A protein and the small-molecule ligand that binds it are described below.
Small molecule (SMILES): Nc1ccn([C@H]2C[C@H](O[P](=O)(O)OC[C@H]3O[C@@H](n4cnc5c(=O)nc(N)[nH]c54)C[C@@H]3O)[C@@H](COP(=O)=O)O2)c(=O)n1

Sequence of chain 1.A:
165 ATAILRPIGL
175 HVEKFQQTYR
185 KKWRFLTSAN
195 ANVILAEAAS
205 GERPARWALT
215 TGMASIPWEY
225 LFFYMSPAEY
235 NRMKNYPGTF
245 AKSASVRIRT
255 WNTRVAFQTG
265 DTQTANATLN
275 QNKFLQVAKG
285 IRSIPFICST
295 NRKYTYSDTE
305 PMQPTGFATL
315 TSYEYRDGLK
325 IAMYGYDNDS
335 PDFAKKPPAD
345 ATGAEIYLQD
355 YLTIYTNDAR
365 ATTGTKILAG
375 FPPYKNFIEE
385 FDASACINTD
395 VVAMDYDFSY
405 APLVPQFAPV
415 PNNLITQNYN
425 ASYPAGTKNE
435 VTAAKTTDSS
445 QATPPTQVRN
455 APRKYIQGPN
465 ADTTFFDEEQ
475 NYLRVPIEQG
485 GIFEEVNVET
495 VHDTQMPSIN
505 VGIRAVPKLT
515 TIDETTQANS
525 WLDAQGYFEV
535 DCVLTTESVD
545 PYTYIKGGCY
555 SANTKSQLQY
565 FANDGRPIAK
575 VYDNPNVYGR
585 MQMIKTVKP

Sequence of chain 58.A:
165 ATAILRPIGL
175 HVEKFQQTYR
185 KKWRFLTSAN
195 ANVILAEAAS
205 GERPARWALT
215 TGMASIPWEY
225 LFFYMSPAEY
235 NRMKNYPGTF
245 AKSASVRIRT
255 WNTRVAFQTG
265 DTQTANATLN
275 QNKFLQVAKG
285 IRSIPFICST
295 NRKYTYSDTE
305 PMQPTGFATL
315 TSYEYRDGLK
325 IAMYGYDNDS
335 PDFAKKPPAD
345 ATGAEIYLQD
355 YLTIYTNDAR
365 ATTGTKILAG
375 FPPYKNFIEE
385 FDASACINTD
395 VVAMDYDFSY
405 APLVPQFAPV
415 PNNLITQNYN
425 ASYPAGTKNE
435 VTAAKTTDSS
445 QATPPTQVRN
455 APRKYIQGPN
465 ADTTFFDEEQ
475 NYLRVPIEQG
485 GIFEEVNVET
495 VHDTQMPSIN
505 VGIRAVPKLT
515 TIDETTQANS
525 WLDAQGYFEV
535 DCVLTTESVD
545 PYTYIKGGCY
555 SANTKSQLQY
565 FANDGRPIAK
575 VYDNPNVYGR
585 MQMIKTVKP

Sequence of chain 56.A:
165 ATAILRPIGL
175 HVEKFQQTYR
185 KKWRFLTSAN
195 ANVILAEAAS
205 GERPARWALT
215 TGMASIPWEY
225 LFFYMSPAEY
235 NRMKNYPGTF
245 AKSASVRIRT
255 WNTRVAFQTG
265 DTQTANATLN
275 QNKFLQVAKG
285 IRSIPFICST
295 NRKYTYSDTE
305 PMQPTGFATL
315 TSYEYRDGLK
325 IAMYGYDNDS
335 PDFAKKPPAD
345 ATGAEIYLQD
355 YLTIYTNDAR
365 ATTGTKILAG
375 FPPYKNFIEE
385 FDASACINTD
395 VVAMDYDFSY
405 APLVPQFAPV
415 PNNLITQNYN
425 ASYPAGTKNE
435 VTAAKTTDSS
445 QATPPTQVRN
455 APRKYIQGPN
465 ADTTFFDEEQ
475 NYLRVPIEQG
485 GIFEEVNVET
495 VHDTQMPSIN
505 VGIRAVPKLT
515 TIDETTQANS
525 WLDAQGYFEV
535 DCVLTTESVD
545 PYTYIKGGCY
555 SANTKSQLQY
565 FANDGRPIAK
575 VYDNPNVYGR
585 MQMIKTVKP

Binding-site contacts:
Ligand atom N7 contacts residue ARG170 of chain 58.A at 3.8 Å.
Ligand atom OP1 contacts residue ARG251 of chain 1.A at 3.4 Å (salt-bridge).
Ligand atom C5' contacts residue ARG184 of chain 1.A at 3.4 Å.
Ligand atom C6 contacts residue LYS186 of chain 1.A at 3.7 Å.
Ligand atom C4 contacts residue ILE172 of chain 58.A at 3.5 Å (hydrophobic).
Ligand atom C2 contacts residue ARG170 of chain 58.A at 3.9 Å.
Ligand atom O2 contacts residue ARG184 of chain 1.A at 3.7 Å.
Ligand atom C2 contacts residue ILE172 of chain 58.A at 3.8 Å (hydrophobic).
Ligand atom N2 contacts residue ILE172 of chain 58.A at 3.6 Å.
Ligand atom O6 contacts residue ARG170 of chain 58.A at 0.9 Å (salt-bridge).
Ligand atom N4 contacts residue ASN380 of chain 56.A at 3.1 Å (h-bond).
Ligand atom N2 contacts residue DC1 of chain 56.C at 2.8 Å (h-bond).
Ligand atom O3' contacts residue ARG184 of chain 1.A at 3.1 Å (salt-bridge).
Ligand atom N3 contacts residue ILE172 of chain 58.A at 3.5 Å.
Ligand atom C2 contacts residue DC1 of chain 56.C at 3.5 Å.
Ligand atom C5' contacts residue ARG251 of chain 1.A at 3.8 Å.
Ligand atom O4' contacts residue ASP535 of chain 1.A at 3.7 Å.
Ligand atom C4' contacts residue ARG251 of chain 1.A at 3.8 Å.
Ligand atom N1 contacts residue PRO171 of chain 58.A at 3.8 Å.
Ligand atom O6 contacts residue DC1 of chain 56.C at 2.9 Å (h-bond).
Ligand atom N4 contacts residue LYS186 of chain 1.A at 3.9 Å.
Ligand atom N3 contacts residue LYS186 of chain 1.A at 3.5 Å.
Ligand atom C5 contacts residue LYS186 of chain 1.A at 3.6 Å.
Ligand atom OP1 contacts residue ARG184 of chain 1.A at 2.5 Å (salt-bridge).
Ligand atom P contacts residue ARG184 of chain 1.A at 2.8 Å.
Ligand atom O2 contacts residue LYS185 of chain 1.A at 3.7 Å.
Ligand atom C4' contacts residue ARG184 of chain 1.A at 3.4 Å.
Ligand atom O5' contacts residue ARG184 of chain 1.A at 2.3 Å (salt-bridge).
Ligand atom C6 contacts residue ARG170 of chain 58.A at 1.9 Å.
Ligand atom C5 contacts residue ARG170 of chain 58.A at 3.1 Å.
Ligand atom C4 contacts residue LYS186 of chain 1.A at 3.6 Å.
Ligand atom N4 contacts residue LEU169 of chain 58.A at 3.9 Å.
Ligand atom C4 contacts residue LYS379 of chain 56.A at 3.9 Å.
Ligand atom N4 contacts residue ILE172 of chain 58.A at 3.7 Å.
Ligand atom C6 contacts residue DC1 of chain 56.C at 3.5 Å.
Ligand atom N1 contacts residue DC1 of chain 56.C at 2.9 Å (h-bond).
Ligand atom N2 contacts residue PRO171 of chain 58.A at 2.9 Å (h-bond).
Ligand atom C2 contacts residue PRO171 of chain 58.A at 3.6 Å (hydrophobic).
Ligand atom N1 contacts residue ARG170 of chain 58.A at 2.5 Å (salt-bridge).
Ligand atom N4 contacts residue LYS379 of chain 56.A at 3.0 Å (salt-bridge).